Sequence of chain 1.F:
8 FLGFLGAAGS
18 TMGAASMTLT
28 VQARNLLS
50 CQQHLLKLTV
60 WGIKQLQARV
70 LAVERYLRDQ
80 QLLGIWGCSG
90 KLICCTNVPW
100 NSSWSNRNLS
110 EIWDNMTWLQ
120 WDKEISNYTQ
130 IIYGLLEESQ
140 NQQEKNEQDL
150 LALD

A protein and the small-molecule ligand that binds it are described below.
Small molecule (SMILES): CC(=O)N[C@H]1[C@H](O[C@H]2[C@H](O)[C@@H](NC(C)=O)CO[C@@H]2CO)O[C@H](CO)[C@@H](O)[C@@H]1O

Binding-site contacts:
Ligand atom C1 contacts residue ASN126 of chain 1.F at 1.5 Å.
Ligand atom C7 contacts residue ASN126 of chain 1.F at 3.4 Å.
Ligand atom O5 contacts residue ASN126 of chain 1.F at 2.4 Å (h-bond).
Ligand atom C2 contacts residue ASN126 of chain 1.F at 2.4 Å.
Ligand atom C8 contacts residue TYR127 of chain 1.F at 3.6 Å (hydrophobic).
Ligand atom C5 contacts residue ASN126 of chain 1.F at 3.7 Å.
Ligand atom C3 contacts residue ASN126 of chain 1.F at 3.7 Å.
Ligand atom N2 contacts residue ASN126 of chain 1.F at 2.9 Å (h-bond).
Ligand atom C4 contacts residue ASN126 of chain 1.F at 4.2 Å.
Ligand atom O7 contacts residue ASN126 of chain 1.F at 3.5 Å (h-bond).
Ligand atom C8 contacts residue ASN126 of chain 1.F at 4.1 Å.